Sequence of chain 1.A:
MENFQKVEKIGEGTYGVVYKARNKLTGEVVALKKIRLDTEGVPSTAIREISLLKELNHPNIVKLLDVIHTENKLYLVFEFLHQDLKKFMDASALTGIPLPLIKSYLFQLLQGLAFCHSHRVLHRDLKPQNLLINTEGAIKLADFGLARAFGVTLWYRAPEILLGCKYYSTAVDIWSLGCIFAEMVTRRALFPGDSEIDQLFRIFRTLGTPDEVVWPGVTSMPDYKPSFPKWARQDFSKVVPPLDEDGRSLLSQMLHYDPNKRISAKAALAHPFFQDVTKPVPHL

Binding-site contacts:
Ligand atom F28 contacts residue ILE64 of chain 1.A at 3.6 Å.
Ligand atom C10 contacts residue ALA32 of chain 1.A at 3.4 Å (hydrophobic).
Ligand atom N12 contacts residue LEU84 of chain 1.A at 3.0 Å (h-bond).
Ligand atom F28 contacts residue LEU144 of chain 1.A at 3.2 Å.
Ligand atom C22 contacts residue PHE153 of chain 1.A at 3.7 Å (hydrophobic).
Ligand atom F26 contacts residue HIS126 of chain 1.A at 3.1 Å.
Ligand atom C09 contacts residue ALA32 of chain 1.A at 3.5 Å (hydrophobic).
Ligand atom O39 contacts residue ASP146 of chain 1.A at 2.8 Å (salt-bridge).
Ligand atom N20 contacts residue ASP146 of chain 1.A at 3.4 Å (salt-bridge).
Ligand atom C35 contacts residue LEU125 of chain 1.A at 3.2 Å (hydrophobic).
Ligand atom N17 contacts residue PHE83 of chain 1.A at 3.4 Å.
Ligand atom N20 contacts residue GLU52 of chain 1.A at 3.0 Å (salt-bridge).
Ligand atom C37 contacts residue HIS126 of chain 1.A at 3.3 Å.
Ligand atom C11 contacts residue ALA32 of chain 1.A at 3.6 Å (hydrophobic).
Ligand atom N34 contacts residue LEU125 of chain 1.A at 3.0 Å (h-bond).
Ligand atom N17 contacts residue LEU84 of chain 1.A at 2.8 Å (h-bond).
Ligand atom C37 contacts residue LEU125 of chain 1.A at 3.6 Å (hydrophobic).
Ligand atom F27 contacts residue LEU59 of chain 1.A at 3.5 Å.
Ligand atom C33 contacts residue HIS126 of chain 1.A at 3.3 Å.
Ligand atom C36 contacts residue VAL124 of chain 1.A at 3.3 Å (hydrophobic).
Ligand atom C21 contacts residue PHE153 of chain 1.A at 3.5 Å (hydrophobic).
Ligand atom C32 contacts residue ASP146 of chain 1.A at 3.4 Å.
Ligand atom C13 contacts residue LEU84 of chain 1.A at 3.6 Å (hydrophobic).
Ligand atom O08 contacts residue PHE147 of chain 1.A at 3.5 Å.
Ligand atom C33 contacts residue ASP146 of chain 1.A at 3.4 Å.
Ligand atom O39 contacts residue VAL65 of chain 1.A at 3.6 Å.
Ligand atom O08 contacts residue VAL19 of chain 1.A at 3.5 Å.
Ligand atom N19 contacts residue ASP146 of chain 1.A at 3.6 Å (salt-bridge).
Ligand atom O39 contacts residue ALA145 of chain 1.A at 3.6 Å.
Ligand atom N19 contacts residue GLU52 of chain 1.A at 2.8 Å (salt-bridge).
Ligand atom C06 contacts residue PHE147 of chain 1.A at 3.5 Å (hydrophobic).
Ligand atom C18 contacts residue GLU52 of chain 1.A at 3.4 Å.
Ligand atom C29 contacts residue ASP146 of chain 1.A at 3.6 Å.
Ligand atom C36 contacts residue LEU125 of chain 1.A at 3.4 Å (hydrophobic).
Ligand atom N34 contacts residue HIS126 of chain 1.A at 3.0 Å (h-bond).
Ligand atom C18 contacts residue ASP146 of chain 1.A at 3.2 Å.
Ligand atom C07 contacts residue PHE147 of chain 1.A at 3.6 Å (hydrophobic).
Ligand atom C03 contacts residue PHE81 of chain 1.A at 3.3 Å (hydrophobic).
Ligand atom C11 contacts residue GLU82 of chain 1.A at 3.3 Å.
Ligand atom F28 contacts residue ALA145 of chain 1.A at 3.4 Å.

The protein below binds the small molecule below.
Small molecule (SMILES): CN1CCN(Cc2ccc(NC(=O)Nc3ccc(Oc4ccnc(N)n4)cc3)cc2C(F)(F)F)CC1